Binding-site contacts:
Ligand atom C20 contacts residue ASP104 of chain 1.E at 1.4 Å.
Ligand atom C9 contacts residue MET173 of chain 1.E at 3.6 Å (hydrophobic).
Ligand atom C9 contacts residue THR146 of chain 1.E at 3.7 Å.
Ligand atom O2 contacts residue MET173 of chain 1.E at 3.9 Å.
Ligand atom C11 contacts residue THR146 of chain 1.E at 3.8 Å.
Ligand atom C34 contacts residue LEU159 of chain 1.E at 3.5 Å (hydrophobic).
Ligand atom C12 contacts residue ALA143 of chain 1.E at 3.7 Å (hydrophobic).
Ligand atom O1 contacts residue THR170 of chain 1.E at 3.7 Å.
Ligand atom C10 contacts residue THR146 of chain 1.E at 3.7 Å.
Ligand atom O contacts residue THR170 of chain 1.E at 3.5 Å.
Ligand atom O2 contacts residue THR170 of chain 1.E at 2.8 Å (h-bond).
Ligand atom C21 contacts residue THR146 of chain 1.E at 3.6 Å.
Ligand atom C13 contacts residue MET173 of chain 1.E at 3.7 Å (hydrophobic).
Ligand atom C18 contacts residue ASN270 of chain 1.E at 3.6 Å.
Ligand atom O contacts residue ALA143 of chain 1.E at 3.3 Å.
Ligand atom C18 contacts residue ASP104 of chain 1.E at 3.1 Å.
Ligand atom C2 contacts residue LEU159 of chain 1.E at 3.4 Å (hydrophobic).
Ligand atom C1 contacts residue TRP163 of chain 1.E at 3.1 Å (hydrophobic).
Ligand atom N2 contacts residue GLU168 of chain 1.E at 3.6 Å.
Ligand atom C17 contacts residue ASN270 of chain 1.E at 3.7 Å.
Ligand atom C32 contacts residue GLU168 of chain 1.E at 3.8 Å.
Ligand atom C27 contacts residue GLY169 of chain 1.E at 3.7 Å.
Ligand atom C21 contacts residue MET173 of chain 1.E at 3.8 Å (hydrophobic).
Ligand atom C13 contacts residue THR170 of chain 1.E at 3.9 Å.
Ligand atom C31 contacts residue GLU168 of chain 1.E at 3.5 Å.
Ligand atom O5 contacts residue VAL165 of chain 1.E at 3.4 Å.
Ligand atom C11 contacts residue ALA143 of chain 1.E at 3.8 Å (hydrophobic).
Ligand atom C10 contacts residue MET173 of chain 1.E at 3.5 Å (hydrophobic).
Ligand atom C1 contacts residue LEU159 of chain 1.E at 3.4 Å (hydrophobic).
Ligand atom C28 contacts residue VAL165 of chain 1.E at 3.6 Å (hydrophobic).
Ligand atom N1 contacts residue THR146 of chain 1.E at 3.5 Å.
Ligand atom C15 contacts residue THR170 of chain 1.E at 3.8 Å.
Ligand atom O contacts residue PHE147 of chain 1.E at 3.4 Å.
Ligand atom O1 contacts residue PHE147 of chain 1.E at 3.7 Å.
Ligand atom C19 contacts residue ASP104 of chain 1.E at 2.4 Å.
Ligand atom O2 contacts residue GLY169 of chain 1.E at 3.8 Å.
Ligand atom C26 contacts residue GLY169 of chain 1.E at 3.9 Å.
Ligand atom N1 contacts residue MET173 of chain 1.E at 3.9 Å.
Ligand atom N contacts residue LEU159 of chain 1.E at 3.8 Å.
Ligand atom C12 contacts residue MET173 of chain 1.E at 3.8 Å (hydrophobic).

A protein and the small-molecule ligand that binds it are described below.
Small molecule (SMILES): CN(C)c1ccc2c(-c3cc(C(=O)NCCOCCOCCCCCCCl)ccc3C(=O)O)c3ccc(=[N+](C)C)cc-3oc2c1

Sequence of chain 1.E:
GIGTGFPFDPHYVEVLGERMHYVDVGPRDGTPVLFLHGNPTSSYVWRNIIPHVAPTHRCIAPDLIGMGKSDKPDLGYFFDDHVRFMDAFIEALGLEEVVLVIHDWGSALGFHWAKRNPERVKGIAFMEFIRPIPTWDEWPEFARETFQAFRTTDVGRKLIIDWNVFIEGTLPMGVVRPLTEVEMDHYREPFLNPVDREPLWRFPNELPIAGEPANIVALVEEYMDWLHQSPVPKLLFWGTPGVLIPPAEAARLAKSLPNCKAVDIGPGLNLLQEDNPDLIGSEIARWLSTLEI